Binding-site contacts:
Ligand atom O2G contacts residue LYS16 of chain 1.B at 2.7 Å (salt-bridge).
Ligand atom N1 contacts residue ASP119 of chain 1.B at 2.8 Å (salt-bridge).
Ligand atom O3' contacts residue GLU30 of chain 1.B at 2.5 Å (salt-bridge).
Ligand atom C5' contacts residue TYR32 of chain 1.B at 3.6 Å (hydrophobic).
Ligand atom N3B contacts residue GLY13 of chain 1.B at 3.1 Å (h-bond).
Ligand atom O1B contacts residue MG1 of chain 1.D at 1.9 Å.
Ligand atom O2B contacts residue LYS16 of chain 1.B at 2.7 Å (salt-bridge).
Ligand atom C2' contacts residue VAL29 of chain 1.B at 3.4 Å (hydrophobic).
Ligand atom O3A contacts residue GLY15 of chain 1.B at 3.0 Å (h-bond).
Ligand atom O6 contacts residue ASN116 of chain 1.B at 3.5 Å (h-bond).
Ligand atom C8 contacts residue ALA18 of chain 1.B at 3.5 Å (hydrophobic).
Ligand atom O2' contacts residue VAL29 of chain 1.B at 2.6 Å (h-bond).
Ligand atom O2' contacts residue GLU30 of chain 1.B at 2.9 Å (salt-bridge).
Ligand atom O1G contacts residue THR35 of chain 1.B at 3.0 Å (h-bond).
Ligand atom N2 contacts residue ASP119 of chain 1.B at 2.7 Å (salt-bridge).
Ligand atom N3B contacts residue TYR32 of chain 1.B at 3.3 Å.
Ligand atom N7 contacts residue ASN116 of chain 1.B at 3.5 Å (h-bond).
Ligand atom O1A contacts residue SER17 of chain 1.B at 3.3 Å (h-bond).
Ligand atom O2G contacts residue GLY12 of chain 1.B at 3.5 Å.
Ligand atom O2A contacts residue TYR32 of chain 1.B at 3.4 Å.
Ligand atom O1B contacts residue SER17 of chain 1.B at 2.9 Å (h-bond).
Ligand atom O3G contacts residue PRO34 of chain 1.B at 3.3 Å.
Ligand atom N7 contacts residue ALA18 of chain 1.B at 3.5 Å.
Ligand atom O1A contacts residue GLY15 of chain 1.B at 3.1 Å.
Ligand atom PG contacts residue MG1 of chain 1.D at 3.2 Å.
Ligand atom O2B contacts residue VAL14 of chain 1.B at 3.2 Å (h-bond).
Ligand atom O2' contacts residue PHE28 of chain 1.B at 3.5 Å.
Ligand atom N3B contacts residue MG1 of chain 1.D at 3.4 Å.
Ligand atom O2B contacts residue GLY15 of chain 1.B at 2.9 Å (h-bond).
Ligand atom O3G contacts residue TYR32 of chain 1.B at 3.4 Å.
Ligand atom O4' contacts residue LYS117 of chain 1.B at 3.0 Å (salt-bridge).
Ligand atom O6 contacts residue ALA148 of chain 1.B at 2.7 Å (h-bond).
Ligand atom O2G contacts residue GLY60 of chain 1.B at 2.8 Å (h-bond).
Ligand atom C5' contacts residue GLY13 of chain 1.B at 3.5 Å.
Ligand atom O1G contacts residue MG1 of chain 1.D at 2.1 Å.
Ligand atom O6 contacts residue SER147 of chain 1.B at 3.4 Å.
Ligand atom PB contacts residue MG1 of chain 1.D at 3.1 Å.
Ligand atom O6 contacts residue ASP119 of chain 1.B at 3.5 Å (salt-bridge).
Ligand atom C3' contacts residue GLU30 of chain 1.B at 3.2 Å.
Ligand atom O1A contacts residue ALA18 of chain 1.B at 2.8 Å (h-bond).

This small molecule binds to this protein.
Small molecule (SMILES): Nc1nc2c(ncn2[C@@H]2O[C@H](CO[P](=O)(O)O[P](=O)(O)NP(=O)(O)O)[C@@H](O)[C@H]2O)c(=O)[nH]1

Sequence of chain 1.B:
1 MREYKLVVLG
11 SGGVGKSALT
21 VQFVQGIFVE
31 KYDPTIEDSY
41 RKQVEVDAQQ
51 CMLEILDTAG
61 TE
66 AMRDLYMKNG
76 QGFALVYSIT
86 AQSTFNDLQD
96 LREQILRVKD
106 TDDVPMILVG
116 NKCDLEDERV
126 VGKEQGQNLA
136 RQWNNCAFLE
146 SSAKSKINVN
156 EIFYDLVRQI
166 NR